This protein binds this small molecule.
Small molecule (SMILES): O=C1Cc2ccccc2/C1=C\c1ccc2c(c1C(=O)O)OCO2

Binding-site contacts:
Ligand atom C14 contacts residue GLN123 of chain 1.B at 3.4 Å.
Ligand atom O19 contacts residue GLU125 of chain 1.B at 3.3 Å (salt-bridge).
Ligand atom C11 contacts residue TYR54 of chain 1.A at 4.0 Å (hydrophobic).
Ligand atom C1 contacts residue LEU57 of chain 1.A at 3.8 Å (hydrophobic).
Ligand atom C10 contacts residue MET133 of chain 1.B at 3.7 Å (hydrophobic).
Ligand atom O23 contacts residue THR129 of chain 1.B at 2.8 Å (h-bond).
Ligand atom C2 contacts residue TRP87 of chain 1.A at 3.8 Å (hydrophobic).
Ligand atom C16 contacts residue THR129 of chain 1.B at 3.4 Å.
Ligand atom C4 contacts residue THR80 of chain 1.A at 3.5 Å.
Ligand atom O22 contacts residue GLN50 of chain 1.A at 3.4 Å.
Ligand atom C12 contacts residue THR129 of chain 1.B at 3.0 Å.
Ligand atom C1 contacts residue THR129 of chain 1.B at 4.0 Å.
Ligand atom C5 contacts residue TRP87 of chain 1.A at 3.7 Å (hydrophobic).
Ligand atom O23 contacts residue HIS126 of chain 1.B at 3.2 Å (h-bond).
Ligand atom C2 contacts residue ALA84 of chain 1.A at 3.6 Å (hydrophobic).
Ligand atom C2 contacts residue MET133 of chain 1.B at 3.5 Å (hydrophobic).
Ligand atom C5 contacts residue MET133 of chain 1.B at 3.3 Å (hydrophobic).
Ligand atom C16 contacts residue HIS126 of chain 1.B at 3.8 Å.
Ligand atom O23 contacts residue GLN50 of chain 1.A at 3.9 Å.
Ligand atom C17 contacts residue GLN123 of chain 1.B at 3.4 Å.
Ligand atom C1 contacts residue MET133 of chain 1.B at 4.1 Å (hydrophobic).
Ligand atom O21 contacts residue ALA124 of chain 1.B at 3.6 Å.
Ligand atom O19 contacts residue THR129 of chain 1.B at 2.6 Å (h-bond).
Ligand atom C16 contacts residue ALA124 of chain 1.B at 3.9 Å (hydrophobic).
Ligand atom O19 contacts residue HIS126 of chain 1.B at 2.9 Å (h-bond).
Ligand atom C16 contacts residue GLU125 of chain 1.B at 3.5 Å.
Ligand atom O22 contacts residue TYR54 of chain 1.A at 3.4 Å.
Ligand atom C7 contacts residue THR129 of chain 1.B at 4.0 Å.
Ligand atom C18 contacts residue GLN50 of chain 1.A at 3.9 Å.
Ligand atom C1 contacts residue ALA84 of chain 1.A at 4.0 Å (hydrophobic).
Ligand atom C3 contacts residue THR129 of chain 1.B at 3.6 Å.
Ligand atom O21 contacts residue GLU125 of chain 1.B at 2.9 Å (salt-bridge).
Ligand atom C11 contacts residue THR129 of chain 1.B at 3.8 Å.
Ligand atom O19 contacts residue ALA124 of chain 1.B at 3.5 Å.
Ligand atom C18 contacts residue THR129 of chain 1.B at 3.5 Å.
Ligand atom C9 contacts residue THR129 of chain 1.B at 3.3 Å.
Ligand atom C12 contacts residue GLN50 of chain 1.A at 3.8 Å.
Ligand atom C6 contacts residue GLN50 of chain 1.A at 3.4 Å.
Ligand atom C11 contacts residue GLN50 of chain 1.A at 3.5 Å.
Ligand atom O20 contacts residue GLN123 of chain 1.B at 3.5 Å (h-bond).

Sequence of chain 1.A:
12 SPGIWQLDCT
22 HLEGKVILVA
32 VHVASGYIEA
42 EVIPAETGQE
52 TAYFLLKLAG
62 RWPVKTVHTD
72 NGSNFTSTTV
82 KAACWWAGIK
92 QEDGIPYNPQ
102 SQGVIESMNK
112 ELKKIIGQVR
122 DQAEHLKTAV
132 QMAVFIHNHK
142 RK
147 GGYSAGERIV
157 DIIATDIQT

Sequence of chain 1.B:
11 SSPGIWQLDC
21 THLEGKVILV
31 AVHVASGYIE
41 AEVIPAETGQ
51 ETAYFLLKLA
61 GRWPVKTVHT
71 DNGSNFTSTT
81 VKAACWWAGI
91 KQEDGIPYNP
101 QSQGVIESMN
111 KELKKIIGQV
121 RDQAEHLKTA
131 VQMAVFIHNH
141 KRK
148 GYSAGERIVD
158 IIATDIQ